Sequence of chain 1.M:
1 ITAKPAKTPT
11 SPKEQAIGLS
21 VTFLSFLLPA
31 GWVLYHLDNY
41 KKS

The small molecule below binds the protein below.
Small molecule (SMILES): CCCCCCCCCCO[C@@H]1O[C@H](CO)[C@@H](O[C@H]2O[C@H](CO)[C@@H](O)[C@H](O)[C@H]2O)[C@H](O)[C@H]1O

Binding-site contacts:
Ligand atom C28 contacts residue ALA23 of chain 1.L at 4.1 Å (hydrophobic).
Ligand atom O5 contacts residue TRP19 of chain 1.L at 4.2 Å.
Ligand atom O49 contacts residue TRP19 of chain 1.L at 4.4 Å.
Ligand atom C34 contacts residue ALA23 of chain 1.L at 3.6 Å (hydrophobic).
Ligand atom C9 contacts residue TRP19 of chain 1.L at 3.9 Å (hydrophobic).
Ligand atom C1 contacts residue TRP19 of chain 1.L at 3.8 Å (hydrophobic).
Ligand atom C6 contacts residue TRP19 of chain 1.L at 4.3 Å (hydrophobic).
Ligand atom C2 contacts residue TRP19 of chain 1.L at 4.3 Å (hydrophobic).
Ligand atom O16 contacts residue TRP19 of chain 1.L at 3.7 Å.
Ligand atom O6 contacts residue LYS18 of chain 1.L at 4.2 Å.
Ligand atom C40 contacts residue THR26 of chain 1.L at 3.8 Å.
Ligand atom C28 contacts residue TRP19 of chain 1.L at 4.2 Å (hydrophobic).
Ligand atom C43 contacts residue LEU27 of chain 1.L at 4.1 Å (hydrophobic).
Ligand atom C11 contacts residue GLU14 of chain 1.M at 3.3 Å.
Ligand atom C25 contacts residue LEU22 of chain 1.L at 3.8 Å (hydrophobic).
Ligand atom O6 contacts residue GLU14 of chain 1.M at 3.3 Å (salt-bridge).
Ligand atom O55 contacts residue TRP19 of chain 1.L at 4.4 Å.
Ligand atom C9 contacts residue GLU14 of chain 1.M at 4.4 Å.
Ligand atom C40 contacts residue ALA23 of chain 1.L at 4.2 Å (hydrophobic).
Ligand atom C43 contacts residue THR26 of chain 1.L at 4.2 Å.
Ligand atom O6 contacts residue TRP19 of chain 1.L at 4.1 Å.
Ligand atom C18 contacts residue TRP19 of chain 1.L at 4.5 Å (hydrophobic).
Ligand atom C22 contacts residue LEU22 of chain 1.L at 4.4 Å (hydrophobic).
Ligand atom C31 contacts residue VAL21 of chain 1.M at 4.0 Å (hydrophobic).
Ligand atom C25 contacts residue VAL21 of chain 1.M at 4.2 Å (hydrophobic).
Ligand atom C22 contacts residue TRP19 of chain 1.L at 4.2 Å (hydrophobic).
Ligand atom O49 contacts residue ILE17 of chain 1.M at 3.4 Å.
Ligand atom C40 contacts residue LEU27 of chain 1.L at 4.2 Å (hydrophobic).
Ligand atom C37 contacts residue ALA23 of chain 1.L at 4.2 Å (hydrophobic).
Ligand atom C19 contacts residue TRP19 of chain 1.L at 4.4 Å (hydrophobic).
Ligand atom C3 contacts residue TRP19 of chain 1.L at 4.0 Å (hydrophobic).
Ligand atom C11 contacts residue TRP19 of chain 1.L at 3.1 Å (hydrophobic).
Ligand atom C31 contacts residue ALA23 of chain 1.L at 4.3 Å (hydrophobic).
Ligand atom C37 contacts residue THR26 of chain 1.L at 3.5 Å.
Ligand atom O1 contacts residue TRP19 of chain 1.L at 3.5 Å (h-bond).

Sequence of chain 1.L:
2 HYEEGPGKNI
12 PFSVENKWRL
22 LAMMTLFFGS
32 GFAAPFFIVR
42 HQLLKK